Binding-site contacts:
Ligand atom N2 contacts residue THR147 of chain 1.A at 3.6 Å.
Ligand atom N contacts residue GLN149 of chain 1.A at 4.2 Å.
Ligand atom C7 contacts residue LEU110 of chain 1.A at 4.5 Å (hydrophobic).
Ligand atom N1 contacts residue THR147 of chain 1.A at 3.8 Å.
Ligand atom N2 contacts residue MET148 of chain 1.A at 3.0 Å (h-bond).
Ligand atom O contacts residue GLN149 of chain 1.A at 3.3 Å.
Ligand atom N contacts residue MET148 of chain 1.A at 3.2 Å (h-bond).
Ligand atom C2 contacts residue THR147 of chain 1.A at 4.3 Å.
Ligand atom C1 contacts residue GLN149 of chain 1.A at 4.3 Å.
Ligand atom C6 contacts residue ASN108 of chain 1.A at 4.4 Å.
Ligand atom C7 contacts residue ASN108 of chain 1.A at 3.5 Å.
Ligand atom C6 contacts residue MET148 of chain 1.A at 3.7 Å (hydrophobic).
Ligand atom C5 contacts residue ASN108 of chain 1.A at 3.4 Å.
Ligand atom BR contacts residue LEU110 of chain 1.A at 3.8 Å.
Ligand atom N1 contacts residue MET148 of chain 1.A at 2.8 Å (h-bond).
Ligand atom C3 contacts residue MET148 of chain 1.A at 3.6 Å (hydrophobic).
Ligand atom C2 contacts residue MET148 of chain 1.A at 3.5 Å (hydrophobic).
Ligand atom C6 contacts residue THR147 of chain 1.A at 4.0 Å.
Ligand atom C6 contacts residue LEU110 of chain 1.A at 3.9 Å (hydrophobic).
Ligand atom C3 contacts residue THR147 of chain 1.A at 3.9 Å.
Ligand atom BR contacts residue ASN108 of chain 1.A at 3.5 Å.
Ligand atom C contacts residue GLN149 of chain 1.A at 4.4 Å.
Ligand atom BR contacts residue LYS109 of chain 1.A at 3.7 Å.
Ligand atom C4 contacts residue ASN108 of chain 1.A at 4.3 Å.

Sequence of chain 1.A:
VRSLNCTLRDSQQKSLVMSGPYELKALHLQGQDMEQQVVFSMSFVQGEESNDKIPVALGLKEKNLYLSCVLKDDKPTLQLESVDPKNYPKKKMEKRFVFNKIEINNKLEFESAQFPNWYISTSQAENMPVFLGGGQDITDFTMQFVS

The protein below binds the small molecule below.
Small molecule (SMILES): O=C(NCCO)Nc1ccc(Br)cn1